Binding-site contacts:
Ligand atom O2 contacts residue TRP325 of chain 3.A at 3.0 Å (h-bond).
Ligand atom C1 contacts residue ZN1 of chain 3.E at 3.0 Å.
Ligand atom C1 contacts residue MET258 of chain 3.A at 3.7 Å (hydrophobic).
Ligand atom C4 contacts residue TRP326 of chain 3.A at 3.6 Å (hydrophobic).
Ligand atom O5B contacts residue ASP355 of chain 3.A at 3.5 Å (salt-bridge).
Ligand atom O4 contacts residue TRP326 of chain 3.A at 3.6 Å.
Ligand atom O1B contacts residue HIS26 of chain 3.A at 3.4 Å (h-bond).
Ligand atom C4 contacts residue ARG357 of chain 3.A at 3.8 Å.
Ligand atom O2 contacts residue ASP355 of chain 3.A at 2.9 Å (salt-bridge).
Ligand atom O3 contacts residue ARG357 of chain 3.A at 3.2 Å (salt-bridge).
Ligand atom C4 contacts residue HIS49 of chain 3.A at 4.0 Å.
Ligand atom O5A contacts residue TYR50 of chain 3.A at 3.6 Å.
Ligand atom C2 contacts residue TRP326 of chain 3.A at 3.8 Å (hydrophobic).
Ligand atom C1 contacts residue TRP325 of chain 3.A at 3.9 Å (hydrophobic).
Ligand atom O1A contacts residue TRP325 of chain 3.A at 3.9 Å.
Ligand atom O5A contacts residue HIS49 of chain 3.A at 3.0 Å (h-bond).
Ligand atom O1B contacts residue HIS28 of chain 3.A at 3.3 Å (h-bond).
Ligand atom C3 contacts residue ARG357 of chain 3.A at 3.8 Å.
Ligand atom C2 contacts residue ZN1 of chain 3.E at 3.0 Å.
Ligand atom O3 contacts residue ZN1 of chain 3.E at 3.3 Å.
Ligand atom O1B contacts residue ARG170 of chain 3.A at 2.7 Å (salt-bridge).
Ligand atom O1A contacts residue MET258 of chain 3.A at 4.0 Å.
Ligand atom C1 contacts residue ARG170 of chain 3.A at 3.6 Å.
Ligand atom O1B contacts residue MET258 of chain 3.A at 3.0 Å.
Ligand atom O5A contacts residue ARG357 of chain 3.A at 2.8 Å (salt-bridge).
Ligand atom C2 contacts residue TRP325 of chain 3.A at 3.6 Å (hydrophobic).
Ligand atom C3 contacts residue ZN1 of chain 3.E at 3.8 Å.
Ligand atom O1A contacts residue SER223 of chain 3.A at 3.8 Å.
Ligand atom O2 contacts residue ZN1 of chain 3.E at 2.1 Å.
Ligand atom O4 contacts residue ARG357 of chain 3.A at 3.0 Å (salt-bridge).
Ligand atom O2 contacts residue HIS28 of chain 3.A at 3.5 Å (h-bond).
Ligand atom O4 contacts residue HIS49 of chain 3.A at 3.0 Å (h-bond).
Ligand atom O1B contacts residue ZN1 of chain 3.E at 2.3 Å.
Ligand atom O5B contacts residue TYR50 of chain 3.A at 3.3 Å (h-bond).
Ligand atom O3 contacts residue HIS28 of chain 3.A at 2.8 Å (h-bond).
Ligand atom C5 contacts residue TYR50 of chain 3.A at 3.8 Å (hydrophobic).
Ligand atom O1A contacts residue ARG170 of chain 3.A at 3.6 Å (salt-bridge).
Ligand atom C5 contacts residue ARG357 of chain 3.A at 3.8 Å.
Ligand atom O5B contacts residue TRP326 of chain 3.A at 3.9 Å.
Ligand atom C5 contacts residue HIS49 of chain 3.A at 3.8 Å.

Sequence of chain 3.A:
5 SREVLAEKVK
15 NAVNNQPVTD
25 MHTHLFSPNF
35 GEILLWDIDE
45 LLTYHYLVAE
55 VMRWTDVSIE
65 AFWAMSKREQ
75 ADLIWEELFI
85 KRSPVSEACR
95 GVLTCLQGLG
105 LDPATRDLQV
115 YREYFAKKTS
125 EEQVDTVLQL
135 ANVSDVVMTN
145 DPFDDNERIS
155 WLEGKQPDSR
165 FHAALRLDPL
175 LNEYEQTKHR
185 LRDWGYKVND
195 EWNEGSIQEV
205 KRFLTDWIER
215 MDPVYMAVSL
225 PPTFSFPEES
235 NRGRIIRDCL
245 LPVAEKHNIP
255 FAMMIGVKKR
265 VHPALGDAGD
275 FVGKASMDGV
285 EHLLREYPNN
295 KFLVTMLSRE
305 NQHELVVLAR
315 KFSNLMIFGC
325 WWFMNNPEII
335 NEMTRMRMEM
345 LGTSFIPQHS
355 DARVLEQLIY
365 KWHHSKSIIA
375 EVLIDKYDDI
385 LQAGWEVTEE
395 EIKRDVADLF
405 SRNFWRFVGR

A small-molecule ligand and the protein it binds are described below.
Small molecule (SMILES): O=C(O)[C@@H](O)C(O)[C@H](O)C(=O)O